Sequence of chain 1.A:
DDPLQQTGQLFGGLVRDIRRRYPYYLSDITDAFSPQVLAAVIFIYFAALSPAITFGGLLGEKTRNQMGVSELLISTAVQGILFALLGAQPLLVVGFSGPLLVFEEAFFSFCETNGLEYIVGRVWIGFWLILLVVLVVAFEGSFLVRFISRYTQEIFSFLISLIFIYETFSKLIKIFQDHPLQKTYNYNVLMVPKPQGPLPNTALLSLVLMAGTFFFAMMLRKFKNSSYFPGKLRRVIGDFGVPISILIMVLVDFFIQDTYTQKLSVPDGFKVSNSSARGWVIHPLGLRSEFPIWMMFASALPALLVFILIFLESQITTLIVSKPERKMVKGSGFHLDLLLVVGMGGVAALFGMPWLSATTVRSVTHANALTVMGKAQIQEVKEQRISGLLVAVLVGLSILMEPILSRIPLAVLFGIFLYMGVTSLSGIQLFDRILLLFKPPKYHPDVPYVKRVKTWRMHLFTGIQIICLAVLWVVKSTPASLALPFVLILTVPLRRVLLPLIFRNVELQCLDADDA

A small-molecule ligand and the protein it binds are described below.
Small molecule (SMILES): CC(C)CCC[C@@H](C)[C@H]1CC[C@H]2[C@@H]3CC=C4C[C@@H](O)CC[C@]4(C)[C@H]3CC[C@]12C

Binding-site contacts:
Ligand atom C12 contacts residue PHE11 of chain 1.A at 4.0 Å (hydrophobic).
Ligand atom C26 contacts residue GLY343 of chain 1.A at 4.3 Å.
Ligand atom C4 contacts residue VAL15 of chain 1.A at 4.3 Å (hydrophobic).
Ligand atom C9 contacts residue PHE11 of chain 1.A at 4.4 Å (hydrophobic).
Ligand atom C6 contacts residue LEU14 of chain 1.A at 4.4 Å (hydrophobic).
Ligand atom C1 contacts residue PHE11 of chain 1.A at 4.1 Å (hydrophobic).
Ligand atom C23 contacts residue VAL134 of chain 1.A at 4.2 Å (hydrophobic).
Ligand atom C7 contacts residue LEU14 of chain 1.A at 3.7 Å (hydrophobic).
Ligand atom C27 contacts residue GLY343 of chain 1.A at 4.2 Å.
Ligand atom C16 contacts residue LEU339 of chain 1.A at 4.0 Å (hydrophobic).
Ligand atom C6 contacts residue VAL15 of chain 1.A at 4.2 Å (hydrophobic).
Ligand atom C27 contacts residue ILE130 of chain 1.A at 4.0 Å (hydrophobic).
Ligand atom C22 contacts residue VAL134 of chain 1.A at 3.9 Å (hydrophobic).
Ligand atom C11 contacts residue PHE11 of chain 1.A at 4.2 Å (hydrophobic).
Ligand atom C3 contacts residue VAL15 of chain 1.A at 4.4 Å (hydrophobic).
Ligand atom C25 contacts residue LEU339 of chain 1.A at 4.4 Å (hydrophobic).